Binding-site contacts:
Ligand atom CD2 contacts residue SER63 of chain 1.C at 3.8 Å.
Ligand atom N contacts residue ASN89 of chain 1.C at 3.0 Å (h-bond).
Ligand atom C contacts residue ASN89 of chain 1.C at 3.8 Å.
Ligand atom CA contacts residue ARG51 of chain 1.C at 3.6 Å.
Ligand atom N contacts residue LEU88 of chain 1.C at 3.6 Å.
Ligand atom O3P contacts residue SER65 of chain 1.C at 3.7 Å.
Ligand atom CG2 contacts residue SER63 of chain 1.C at 3.5 Å.
Ligand atom CA contacts residue ASN89 of chain 1.C at 3.9 Å.
Ligand atom N contacts residue ARG51 of chain 1.C at 3.8 Å.
Ligand atom N contacts residue PRO62 of chain 1.C at 2.9 Å (h-bond).
Ligand atom CG2 contacts residue SER65 of chain 1.C at 3.8 Å.
Ligand atom C contacts residue PRO62 of chain 1.C at 3.7 Å (hydrophobic).
Ligand atom CA contacts residue LEU88 of chain 1.C at 3.7 Å (hydrophobic).
Ligand atom O contacts residue ASN89 of chain 1.C at 2.8 Å (h-bond).
Ligand atom CG2 contacts residue LEU88 of chain 1.C at 3.9 Å (hydrophobic).
Ligand atom CG2 contacts residue ILE64 of chain 1.C at 3.7 Å (hydrophobic).
Ligand atom CB contacts residue PRO62 of chain 1.C at 3.7 Å (hydrophobic).
Ligand atom O3P contacts residue ARG51 of chain 1.C at 3.8 Å.
Ligand atom P contacts residue SER65 of chain 1.C at 3.6 Å.
Ligand atom CD1 contacts residue ASP118 of chain 1.C at 3.6 Å.
Ligand atom CA contacts residue PRO62 of chain 1.C at 3.8 Å (hydrophobic).
Ligand atom NE2 contacts residue PRO62 of chain 1.C at 3.8 Å.
Ligand atom CG contacts residue ASN89 of chain 1.C at 3.8 Å.
Ligand atom CB contacts residue ASN89 of chain 1.C at 3.7 Å.
Ligand atom O3P contacts residue LYS66 of chain 1.C at 2.9 Å (salt-bridge).
Ligand atom CG2 contacts residue PRO62 of chain 1.C at 3.5 Å (hydrophobic).
Ligand atom OG1 contacts residue SER65 of chain 1.C at 3.5 Å.
Ligand atom CA contacts residue PRO62 of chain 1.C at 3.6 Å (hydrophobic).
Ligand atom C contacts residue ARG51 of chain 1.C at 3.8 Å.
Ligand atom CB contacts residue ARG51 of chain 1.C at 3.7 Å.
Ligand atom O2P contacts residue SER65 of chain 1.C at 2.6 Å (h-bond).
Ligand atom C contacts residue ASN89 of chain 1.C at 3.9 Å.
Ligand atom O contacts residue SER63 of chain 1.C at 3.4 Å.
Ligand atom OG1 contacts residue ILE64 of chain 1.C at 3.9 Å.
Ligand atom O contacts residue LEU88 of chain 1.C at 3.6 Å.
Ligand atom CD2 contacts residue ASP118 of chain 1.C at 3.7 Å.
Ligand atom O contacts residue ARG51 of chain 1.C at 3.2 Å (salt-bridge).
Ligand atom CA contacts residue ASN89 of chain 1.C at 3.7 Å.
Ligand atom O2P contacts residue LEU88 of chain 1.C at 3.7 Å.
Ligand atom OG1 contacts residue ARG51 of chain 1.C at 2.9 Å (salt-bridge).

Sequence of chain 1.C:
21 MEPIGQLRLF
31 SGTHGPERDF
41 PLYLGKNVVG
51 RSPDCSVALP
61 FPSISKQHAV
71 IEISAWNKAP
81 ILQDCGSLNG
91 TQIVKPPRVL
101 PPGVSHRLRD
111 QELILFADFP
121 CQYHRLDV

A small-molecule ligand and the protein it binds are described below.
Small molecule (SMILES): CC(C)C[C@H](NC(=O)[C@H](CCC(=O)O)NC(=O)[C@H](CCC(N)=O)NC(=O)[C@@H](NC(=O)[C@H](CO)NC(=O)[C@@H](N)C(C)C)[C@@H](C)OP(=O)(O)O)C(=O)N[C@@H](Cc1ccc(O)cc1)C(=O)N[C@H](C=O)CO